Binding-site contacts:
Ligand atom OXT contacts residue LYS357 of chain 1.A at 2.7 Å (salt-bridge).
Ligand atom OG contacts residue ILE392 of chain 1.A at 3.7 Å.
Ligand atom N contacts residue HIS334 of chain 1.A at 4.0 Å.
Ligand atom C contacts residue ARG332 of chain 1.A at 3.6 Å.
Ligand atom CA contacts residue GLU361 of chain 1.A at 3.6 Å.
Ligand atom CA contacts residue GLU294 of chain 1.A at 3.3 Å.
Ligand atom N contacts residue TYR154 of chain 1.A at 4.2 Å.
Ligand atom OXT contacts residue HIS334 of chain 1.A at 3.5 Å (h-bond).
Ligand atom OXT contacts residue GLU294 of chain 1.A at 4.3 Å.
Ligand atom OG contacts residue TYR241 of chain 1.A at 4.4 Å.
Ligand atom N contacts residue GLU294 of chain 1.A at 3.3 Å (salt-bridge).
Ligand atom C contacts residue HIS334 of chain 1.A at 3.7 Å.
Ligand atom CB contacts residue TYR154 of chain 1.A at 3.5 Å (hydrophobic).
Ligand atom CA contacts residue HIS391 of chain 1.A at 4.2 Å.
Ligand atom O contacts residue TYR241 of chain 1.A at 2.8 Å (h-bond).
Ligand atom CB contacts residue GLU361 of chain 1.A at 3.9 Å.
Ligand atom OXT contacts residue ARG332 of chain 1.A at 2.9 Å (salt-bridge).
Ligand atom C contacts residue LYS357 of chain 1.A at 3.9 Å.
Ligand atom N contacts residue LYS357 of chain 1.A at 3.9 Å.
Ligand atom N contacts residue HIS391 of chain 1.A at 4.4 Å.
Ligand atom N contacts residue GLU361 of chain 1.A at 2.6 Å (salt-bridge).
Ligand atom N contacts residue GLU816 of chain 1.A at 3.6 Å.
Ligand atom C contacts residue GLU361 of chain 1.A at 3.8 Å.
Ligand atom OG contacts residue GLU361 of chain 1.A at 3.4 Å (salt-bridge).
Ligand atom OG contacts residue HIS391 of chain 1.A at 2.9 Å (h-bond).
Ligand atom OXT contacts residue GLU361 of chain 1.A at 3.4 Å (salt-bridge).
Ligand atom O contacts residue ARG332 of chain 1.A at 2.9 Å (salt-bridge).
Ligand atom O contacts residue TRP190 of chain 1.A at 4.0 Å.
Ligand atom C contacts residue GLU294 of chain 1.A at 3.8 Å.
Ligand atom CA contacts residue TYR154 of chain 1.A at 3.4 Å (hydrophobic).
Ligand atom CB contacts residue HIS391 of chain 1.A at 4.1 Å.
Ligand atom CA contacts residue TYR241 of chain 1.A at 4.1 Å (hydrophobic).
Ligand atom O contacts residue HIS391 of chain 1.A at 4.0 Å.
Ligand atom C contacts residue HIS391 of chain 1.A at 3.6 Å.
Ligand atom CB contacts residue TYR241 of chain 1.A at 3.8 Å (hydrophobic).
Ligand atom C contacts residue TYR241 of chain 1.A at 3.8 Å (hydrophobic).
Ligand atom OXT contacts residue HIS391 of chain 1.A at 3.1 Å (h-bond).
Ligand atom O contacts residue GLU294 of chain 1.A at 4.2 Å.
Ligand atom O contacts residue HIS334 of chain 1.A at 4.1 Å.
Ligand atom CA contacts residue HIS334 of chain 1.A at 4.2 Å.

Sequence of chain 1.A:
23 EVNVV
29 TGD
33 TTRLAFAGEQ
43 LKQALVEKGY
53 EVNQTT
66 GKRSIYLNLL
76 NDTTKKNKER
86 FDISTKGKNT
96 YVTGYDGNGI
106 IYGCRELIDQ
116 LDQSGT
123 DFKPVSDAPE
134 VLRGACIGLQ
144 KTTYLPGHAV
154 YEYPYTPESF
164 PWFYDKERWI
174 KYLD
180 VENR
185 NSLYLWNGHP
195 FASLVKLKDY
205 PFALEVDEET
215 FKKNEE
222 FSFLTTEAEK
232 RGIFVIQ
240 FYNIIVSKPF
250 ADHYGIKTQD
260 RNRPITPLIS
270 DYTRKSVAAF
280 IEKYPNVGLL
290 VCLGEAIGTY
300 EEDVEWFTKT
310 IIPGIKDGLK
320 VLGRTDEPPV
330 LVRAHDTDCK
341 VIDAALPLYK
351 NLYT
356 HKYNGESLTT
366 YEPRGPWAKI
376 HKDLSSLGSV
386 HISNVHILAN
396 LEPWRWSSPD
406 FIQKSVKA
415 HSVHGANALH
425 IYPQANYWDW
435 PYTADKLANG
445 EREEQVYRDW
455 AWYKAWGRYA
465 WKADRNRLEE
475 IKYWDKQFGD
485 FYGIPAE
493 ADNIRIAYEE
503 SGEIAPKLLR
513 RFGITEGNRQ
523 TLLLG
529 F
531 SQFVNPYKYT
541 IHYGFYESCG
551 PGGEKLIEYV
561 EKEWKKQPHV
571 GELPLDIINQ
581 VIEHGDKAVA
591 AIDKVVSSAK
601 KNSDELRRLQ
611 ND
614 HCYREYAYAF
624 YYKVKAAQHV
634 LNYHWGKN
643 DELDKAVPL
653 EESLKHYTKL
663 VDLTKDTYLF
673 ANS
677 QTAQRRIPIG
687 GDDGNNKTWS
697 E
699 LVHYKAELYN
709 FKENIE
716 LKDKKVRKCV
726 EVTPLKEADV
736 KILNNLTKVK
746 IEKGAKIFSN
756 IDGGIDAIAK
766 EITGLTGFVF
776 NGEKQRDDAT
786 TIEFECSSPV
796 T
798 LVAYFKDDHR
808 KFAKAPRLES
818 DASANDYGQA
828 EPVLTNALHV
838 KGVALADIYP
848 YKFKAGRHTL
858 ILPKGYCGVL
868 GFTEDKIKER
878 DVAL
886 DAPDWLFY

The protein below binds the small molecule below.
Small molecule (SMILES): N[C@@H](CO)C(=O)O